Binding-site contacts:
Ligand atom N2 contacts residue ASN332 of chain 1.D at 2.8 Å (h-bond).
Ligand atom C8 contacts residue LYS331 of chain 1.D at 4.2 Å.
Ligand atom O7 contacts residue ASN423 of chain 1.D at 4.2 Å.
Ligand atom C6 contacts residue ASN332 of chain 1.D at 4.3 Å.
Ligand atom C7 contacts residue ASN424 of chain 1.D at 4.3 Å.
Ligand atom C1 contacts residue ASN332 of chain 1.D at 1.5 Å.
Ligand atom C7 contacts residue ASN332 of chain 1.D at 3.7 Å.
Ligand atom C5 contacts residue ASN332 of chain 1.D at 3.7 Å.
Ligand atom C2 contacts residue ASN332 of chain 1.D at 2.4 Å.
Ligand atom O7 contacts residue ASN424 of chain 1.D at 4.4 Å.
Ligand atom O7 contacts residue ASN332 of chain 1.D at 4.2 Å.
Ligand atom C8 contacts residue HIS330 of chain 1.D at 3.8 Å.
Ligand atom C3 contacts residue ASN332 of chain 1.D at 3.7 Å.
Ligand atom O5 contacts residue ASN332 of chain 1.D at 2.4 Å (h-bond).
Ligand atom C4 contacts residue ASN332 of chain 1.D at 4.2 Å.
Ligand atom C8 contacts residue ASN424 of chain 1.D at 3.7 Å.

This protein binds this small molecule.
Small molecule (SMILES): CC(=O)N[C@@H]1[C@@H](O)[C@H](O)[C@@H](CO)O[C@H]1O

Sequence of chain 1.D:
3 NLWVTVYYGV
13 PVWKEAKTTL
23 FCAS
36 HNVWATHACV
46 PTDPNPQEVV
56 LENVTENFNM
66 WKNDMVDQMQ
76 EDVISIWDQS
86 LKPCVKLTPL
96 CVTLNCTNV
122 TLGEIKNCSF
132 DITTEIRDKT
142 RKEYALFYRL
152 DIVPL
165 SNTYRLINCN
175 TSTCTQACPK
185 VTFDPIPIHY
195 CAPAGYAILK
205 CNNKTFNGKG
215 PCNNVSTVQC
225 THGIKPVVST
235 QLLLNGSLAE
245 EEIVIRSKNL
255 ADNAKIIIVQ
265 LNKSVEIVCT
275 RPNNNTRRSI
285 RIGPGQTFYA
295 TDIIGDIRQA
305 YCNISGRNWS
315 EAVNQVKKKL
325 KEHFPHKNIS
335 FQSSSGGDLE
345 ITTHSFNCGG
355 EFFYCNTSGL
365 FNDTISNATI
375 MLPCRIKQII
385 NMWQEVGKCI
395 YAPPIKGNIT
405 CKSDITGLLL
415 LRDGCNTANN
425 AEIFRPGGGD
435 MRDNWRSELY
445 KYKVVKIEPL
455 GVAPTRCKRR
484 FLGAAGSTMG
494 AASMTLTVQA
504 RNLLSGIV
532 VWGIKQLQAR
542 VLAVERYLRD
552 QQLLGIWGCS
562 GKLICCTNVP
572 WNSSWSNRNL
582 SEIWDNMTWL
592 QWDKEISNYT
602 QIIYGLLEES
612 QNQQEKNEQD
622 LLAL